Sequence of chain 1.C:
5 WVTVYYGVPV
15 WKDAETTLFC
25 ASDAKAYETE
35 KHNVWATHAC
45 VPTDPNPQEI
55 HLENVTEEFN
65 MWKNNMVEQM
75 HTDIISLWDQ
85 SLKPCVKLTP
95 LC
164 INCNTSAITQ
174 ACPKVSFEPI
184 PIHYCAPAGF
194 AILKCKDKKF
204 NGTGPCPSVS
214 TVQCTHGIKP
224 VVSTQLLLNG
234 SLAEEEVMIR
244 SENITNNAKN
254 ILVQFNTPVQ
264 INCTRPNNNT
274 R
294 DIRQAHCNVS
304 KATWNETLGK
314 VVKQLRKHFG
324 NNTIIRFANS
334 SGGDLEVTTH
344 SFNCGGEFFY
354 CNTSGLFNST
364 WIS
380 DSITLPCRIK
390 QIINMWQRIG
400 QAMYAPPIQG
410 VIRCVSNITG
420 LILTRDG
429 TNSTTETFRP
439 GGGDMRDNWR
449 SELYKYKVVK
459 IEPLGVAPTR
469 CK

The protein below binds the small molecule below.
Small molecule (SMILES): CC(=O)N[C@@H]1[C@@H](O)[C@H](O)[C@@H](CO)O[C@H]1O

Binding-site contacts:
Ligand atom O6 contacts residue SER381 of chain 1.C at 4.0 Å.
Ligand atom O6 contacts residue ASN301 of chain 1.C at 4.3 Å.
Ligand atom C1 contacts residue ASN301 of chain 1.C at 1.4 Å.
Ligand atom C5 contacts residue ASN301 of chain 1.C at 3.6 Å.
Ligand atom C3 contacts residue ASN301 of chain 1.C at 3.8 Å.
Ligand atom N2 contacts residue HIS299 of chain 1.C at 3.7 Å.
Ligand atom C3 contacts residue HIS299 of chain 1.C at 4.3 Å.
Ligand atom C8 contacts residue THR267 of chain 1.C at 3.7 Å.
Ligand atom O7 contacts residue ASN265 of chain 1.C at 4.1 Å.
Ligand atom C7 contacts residue ASN301 of chain 1.C at 3.2 Å.
Ligand atom C2 contacts residue HIS299 of chain 1.C at 3.9 Å.
Ligand atom O7 contacts residue ASN301 of chain 1.C at 2.9 Å (h-bond).
Ligand atom C8 contacts residue ASN301 of chain 1.C at 4.4 Å.
Ligand atom O5 contacts residue ASN301 of chain 1.C at 2.2 Å (h-bond).
Ligand atom C4 contacts residue ASN301 of chain 1.C at 4.2 Å.
Ligand atom O5 contacts residue HIS299 of chain 1.C at 4.3 Å.
Ligand atom O7 contacts residue ARG412 of chain 1.C at 4.3 Å.
Ligand atom C8 contacts residue ARG412 of chain 1.C at 3.4 Å.
Ligand atom C2 contacts residue ASN301 of chain 1.C at 2.4 Å.
Ligand atom C1 contacts residue HIS299 of chain 1.C at 3.4 Å.
Ligand atom C7 contacts residue ARG412 of chain 1.C at 4.4 Å.
Ligand atom N2 contacts residue ASN301 of chain 1.C at 3.0 Å (h-bond).